Sequence of chain 1.B:
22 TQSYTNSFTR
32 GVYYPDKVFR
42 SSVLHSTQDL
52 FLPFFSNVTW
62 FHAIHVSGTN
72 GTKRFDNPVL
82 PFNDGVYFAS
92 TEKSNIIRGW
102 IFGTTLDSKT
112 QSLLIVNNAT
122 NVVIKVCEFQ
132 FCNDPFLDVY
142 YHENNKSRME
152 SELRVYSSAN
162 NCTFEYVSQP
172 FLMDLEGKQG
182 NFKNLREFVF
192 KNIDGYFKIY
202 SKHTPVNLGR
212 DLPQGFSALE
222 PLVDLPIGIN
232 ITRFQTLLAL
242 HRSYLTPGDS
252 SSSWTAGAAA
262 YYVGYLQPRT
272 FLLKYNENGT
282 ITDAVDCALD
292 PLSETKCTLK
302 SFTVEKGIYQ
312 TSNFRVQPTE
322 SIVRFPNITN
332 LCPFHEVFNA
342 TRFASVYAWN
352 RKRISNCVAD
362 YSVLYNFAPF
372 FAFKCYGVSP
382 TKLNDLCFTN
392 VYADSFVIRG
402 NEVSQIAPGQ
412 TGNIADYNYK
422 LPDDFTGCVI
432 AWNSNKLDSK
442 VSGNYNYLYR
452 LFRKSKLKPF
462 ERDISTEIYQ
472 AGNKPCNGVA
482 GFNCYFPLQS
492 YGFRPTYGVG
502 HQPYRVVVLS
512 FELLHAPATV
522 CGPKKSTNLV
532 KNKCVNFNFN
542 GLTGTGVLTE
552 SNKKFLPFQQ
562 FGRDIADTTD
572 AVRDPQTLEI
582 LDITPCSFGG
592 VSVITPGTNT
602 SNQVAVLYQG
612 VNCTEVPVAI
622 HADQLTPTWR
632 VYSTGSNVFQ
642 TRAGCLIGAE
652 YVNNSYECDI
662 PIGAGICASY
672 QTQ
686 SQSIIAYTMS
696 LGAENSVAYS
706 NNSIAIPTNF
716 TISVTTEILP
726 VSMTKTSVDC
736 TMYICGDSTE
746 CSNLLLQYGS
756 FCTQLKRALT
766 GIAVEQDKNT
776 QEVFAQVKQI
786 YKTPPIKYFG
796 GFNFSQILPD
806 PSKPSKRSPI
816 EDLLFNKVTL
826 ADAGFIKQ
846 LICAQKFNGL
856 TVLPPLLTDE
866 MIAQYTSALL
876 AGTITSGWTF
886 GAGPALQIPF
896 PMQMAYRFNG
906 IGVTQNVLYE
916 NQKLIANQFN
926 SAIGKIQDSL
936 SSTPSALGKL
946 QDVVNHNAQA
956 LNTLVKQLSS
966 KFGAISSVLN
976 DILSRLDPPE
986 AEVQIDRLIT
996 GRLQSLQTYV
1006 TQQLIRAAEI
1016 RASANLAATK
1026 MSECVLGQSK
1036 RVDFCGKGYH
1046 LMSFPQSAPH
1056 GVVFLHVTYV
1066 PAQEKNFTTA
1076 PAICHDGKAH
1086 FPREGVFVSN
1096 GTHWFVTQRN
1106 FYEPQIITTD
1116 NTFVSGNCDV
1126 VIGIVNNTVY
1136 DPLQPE

Binding-site contacts:
Ligand atom C7 contacts residue ASN654 of chain 1.B at 3.6 Å.
Ligand atom C4 contacts residue ASN654 of chain 1.B at 4.2 Å.
Ligand atom O7 contacts residue ASN654 of chain 1.B at 4.5 Å.
Ligand atom C3 contacts residue ASN654 of chain 1.B at 3.8 Å.
Ligand atom C2 contacts residue ASN654 of chain 1.B at 2.5 Å.
Ligand atom C5 contacts residue ASN654 of chain 1.B at 3.7 Å.
Ligand atom O5 contacts residue ASN654 of chain 1.B at 2.4 Å (h-bond).
Ligand atom C8 contacts residue ASN654 of chain 1.B at 3.7 Å.
Ligand atom N2 contacts residue ASN654 of chain 1.B at 2.9 Å (h-bond).
Ligand atom C1 contacts residue ASN654 of chain 1.B at 1.4 Å.

The small molecule below binds the protein below.
Small molecule (SMILES): CC(=O)N[C@@H]1[C@@H](O)[C@H](O)[C@@H](CO)O[C@H]1O